Sequence of chain 2.A:
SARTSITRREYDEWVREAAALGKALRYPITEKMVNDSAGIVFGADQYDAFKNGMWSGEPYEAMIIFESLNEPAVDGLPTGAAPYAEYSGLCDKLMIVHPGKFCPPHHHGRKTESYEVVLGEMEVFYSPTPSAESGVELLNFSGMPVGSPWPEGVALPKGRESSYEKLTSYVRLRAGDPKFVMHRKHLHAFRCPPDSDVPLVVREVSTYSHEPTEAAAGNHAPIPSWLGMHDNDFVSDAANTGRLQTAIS

The small molecule below binds the protein below.
Small molecule (SMILES): OC[C@@]1(O)OC[C@H](O)[C@@H]1O

Binding-site contacts:
Ligand atom O4 contacts residue TYR175 of chain 2.A at 3.3 Å (h-bond).
Ligand atom O3 contacts residue GLU176 of chain 2.A at 3.7 Å.
Ligand atom C2 contacts residue TRP161 of chain 2.A at 4.2 Å (hydrophobic).
Ligand atom C4 contacts residue TRP161 of chain 2.A at 3.7 Å (hydrophobic).
Ligand atom C4 contacts residue TYR175 of chain 2.A at 3.8 Å (hydrophobic).
Ligand atom O1 contacts residue TRP161 of chain 2.A at 4.3 Å.
Ligand atom C5 contacts residue GLU176 of chain 2.A at 3.9 Å.
Ligand atom C3 contacts residue TRP161 of chain 2.A at 3.6 Å (hydrophobic).
Ligand atom O4 contacts residue GLU176 of chain 2.A at 2.8 Å (salt-bridge).
Ligand atom O3 contacts residue TYR175 of chain 2.A at 4.3 Å.
Ligand atom C5 contacts residue LEU167 of chain 2.A at 4.3 Å (hydrophobic).
Ligand atom C1 contacts residue TRP161 of chain 2.A at 3.5 Å (hydrophobic).
Ligand atom C5 contacts residue TRP161 of chain 2.A at 4.2 Å (hydrophobic).
Ligand atom C4 contacts residue GLU176 of chain 2.A at 3.9 Å.
Ligand atom O3 contacts residue TRP161 of chain 2.A at 4.3 Å.